A small-molecule ligand and the protein it binds are described below.
Small molecule (SMILES): CO[C@@]1(C(=O)Nc2cncc3ccc(NS(C)(=O)=O)cc23)CCOc2ccc(Cl)cc21

Sequence of chain 1.A:
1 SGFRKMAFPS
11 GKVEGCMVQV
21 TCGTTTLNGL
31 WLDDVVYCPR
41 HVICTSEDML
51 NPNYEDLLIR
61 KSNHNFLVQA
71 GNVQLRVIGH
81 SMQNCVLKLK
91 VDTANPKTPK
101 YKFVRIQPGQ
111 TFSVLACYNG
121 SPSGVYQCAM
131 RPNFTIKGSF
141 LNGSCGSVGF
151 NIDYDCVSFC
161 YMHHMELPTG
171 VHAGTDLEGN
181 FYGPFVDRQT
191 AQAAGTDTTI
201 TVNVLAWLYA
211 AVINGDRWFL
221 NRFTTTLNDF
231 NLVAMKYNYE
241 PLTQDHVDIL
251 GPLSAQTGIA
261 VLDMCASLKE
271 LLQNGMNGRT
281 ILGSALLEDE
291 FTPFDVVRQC

Sequence of chain 1.B:
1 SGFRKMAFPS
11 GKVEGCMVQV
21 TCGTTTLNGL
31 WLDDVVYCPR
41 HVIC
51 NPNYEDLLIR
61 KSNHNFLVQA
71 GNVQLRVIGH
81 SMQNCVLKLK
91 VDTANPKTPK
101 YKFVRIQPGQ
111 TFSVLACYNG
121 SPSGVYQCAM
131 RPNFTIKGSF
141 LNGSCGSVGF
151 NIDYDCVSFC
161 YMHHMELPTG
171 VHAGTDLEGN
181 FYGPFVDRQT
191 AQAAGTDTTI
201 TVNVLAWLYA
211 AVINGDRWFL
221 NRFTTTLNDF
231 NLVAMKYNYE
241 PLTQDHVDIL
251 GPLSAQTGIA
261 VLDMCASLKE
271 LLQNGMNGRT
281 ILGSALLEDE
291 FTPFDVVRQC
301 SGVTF

Binding-site contacts:
Ligand atom C13 contacts residue PHE140 of chain 1.B at 3.7 Å (hydrophobic).
Ligand atom CL contacts residue HIS164 of chain 1.B at 3.6 Å.
Ligand atom CL contacts residue MET165 of chain 1.B at 3.6 Å.
Ligand atom O2 contacts residue MET165 of chain 1.B at 3.3 Å.
Ligand atom C12 contacts residue CYS145 of chain 1.B at 3.7 Å (hydrophobic).
Ligand atom C5 contacts residue GLN189 of chain 1.B at 3.8 Å.
Ligand atom C7 contacts residue MET165 of chain 1.B at 3.5 Å (hydrophobic).
Ligand atom C13 contacts residue LEU141 of chain 1.B at 3.7 Å (hydrophobic).
Ligand atom C5 contacts residue ARG188 of chain 1.B at 3.6 Å.
Ligand atom C14 contacts residue GLU166 of chain 1.B at 3.7 Å.
Ligand atom C7 contacts residue HIS164 of chain 1.B at 4.0 Å.
Ligand atom C16 contacts residue GLU166 of chain 1.B at 4.0 Å.
Ligand atom C8 contacts residue HIS164 of chain 1.B at 3.4 Å.
Ligand atom C12 contacts residue HIS163 of chain 1.B at 3.3 Å.
Ligand atom C12 contacts residue GLU166 of chain 1.B at 3.7 Å.
Ligand atom C11 contacts residue GLU166 of chain 1.B at 4.0 Å.
Ligand atom N1 contacts residue SER144 of chain 1.B at 3.7 Å.
Ligand atom C10 contacts residue MET165 of chain 1.B at 4.0 Å (hydrophobic).
Ligand atom C14 contacts residue LEU141 of chain 1.B at 4.0 Å (hydrophobic).
Ligand atom O1 contacts residue GLN189 of chain 1.B at 2.8 Å (h-bond).
Ligand atom C18 contacts residue ASN142 of chain 1.B at 3.8 Å.
Ligand atom N1 contacts residue HIS163 of chain 1.B at 2.6 Å (h-bond).
Ligand atom C20 contacts residue GLU166 of chain 1.B at 4.0 Å.
Ligand atom O2 contacts residue GLU166 of chain 1.B at 3.0 Å (salt-bridge).
Ligand atom N1 contacts residue GLU166 of chain 1.B at 3.9 Å.
Ligand atom C6 contacts residue ARG188 of chain 1.B at 3.6 Å.
Ligand atom C13 contacts residue HIS163 of chain 1.B at 3.7 Å.
Ligand atom CL contacts residue HIS41 of chain 1.B at 3.7 Å.
Ligand atom C13 contacts residue GLU166 of chain 1.B at 3.6 Å.
Ligand atom C15 contacts residue GLU166 of chain 1.B at 3.4 Å.
Ligand atom C6 contacts residue ASP187 of chain 1.B at 4.0 Å.
Ligand atom C8 contacts residue MET165 of chain 1.B at 3.4 Å (hydrophobic).
Ligand atom C12 contacts residue MET165 of chain 1.B at 3.7 Å (hydrophobic).
Ligand atom C4 contacts residue GLN189 of chain 1.B at 3.9 Å.
Ligand atom C15 contacts residue LEU141 of chain 1.B at 3.8 Å (hydrophobic).
Ligand atom C13 contacts residue SER144 of chain 1.B at 3.9 Å.
Ligand atom C3 contacts residue GLN189 of chain 1.B at 3.7 Å.
Ligand atom C15 contacts residue PHE140 of chain 1.B at 3.7 Å (hydrophobic).
Ligand atom CL contacts residue ASP187 of chain 1.B at 3.5 Å.
Ligand atom C15 contacts residue ASN142 of chain 1.B at 3.8 Å.